Binding-site contacts:
Ligand atom OXT contacts residue GOA1 of chain 1.F at 0.3 Å (h-bond).
Ligand atom F contacts residue TRP158 of chain 1.B at 3.1 Å.
Ligand atom C contacts residue ARG116 of chain 1.B at 3.4 Å.
Ligand atom O contacts residue TRP158 of chain 1.B at 4.4 Å.
Ligand atom C contacts residue TRP158 of chain 1.B at 3.8 Å (hydrophobic).
Ligand atom O contacts residue GOA1 of chain 1.F at 0.8 Å (h-bond).
Ligand atom C contacts residue ASP112 of chain 1.B at 3.2 Å.
Ligand atom OXT contacts residue TRP158 of chain 1.B at 3.1 Å (h-bond).
Ligand atom CH3 contacts residue TYR143 of chain 1.B at 4.3 Å (hydrophobic).
Ligand atom CH3 contacts residue TRP158 of chain 1.B at 3.8 Å (hydrophobic).
Ligand atom OXT contacts residue PHE221 of chain 1.B at 4.2 Å.
Ligand atom OXT contacts residue ARG116 of chain 1.B at 3.7 Å.
Ligand atom O contacts residue ARG113 of chain 1.B at 3.9 Å.
Ligand atom CH3 contacts residue ARG116 of chain 1.B at 3.8 Å.
Ligand atom O contacts residue ILE137 of chain 1.B at 3.7 Å.
Ligand atom F contacts residue GOA1 of chain 1.F at 1.8 Å.
Ligand atom C contacts residue GOA1 of chain 1.F at 0.4 Å.
Ligand atom F contacts residue HIS157 of chain 1.B at 3.7 Å.
Ligand atom CH3 contacts residue GOA1 of chain 1.F at 0.5 Å.
Ligand atom O contacts residue ASP112 of chain 1.B at 3.3 Å (salt-bridge).
Ligand atom O contacts residue ARG116 of chain 1.B at 2.9 Å (salt-bridge).
Ligand atom OXT contacts residue ASP112 of chain 1.B at 3.7 Å.
Ligand atom C contacts residue ARG113 of chain 1.B at 4.0 Å.
Ligand atom CH3 contacts residue ASP112 of chain 1.B at 3.4 Å.
Ligand atom OXT contacts residue ARG113 of chain 1.B at 2.9 Å (salt-bridge).
Ligand atom CH3 contacts residue HIS282 of chain 1.B at 4.3 Å.
Ligand atom F contacts residue ASP112 of chain 1.B at 3.9 Å.

Sequence of chain 1.B:
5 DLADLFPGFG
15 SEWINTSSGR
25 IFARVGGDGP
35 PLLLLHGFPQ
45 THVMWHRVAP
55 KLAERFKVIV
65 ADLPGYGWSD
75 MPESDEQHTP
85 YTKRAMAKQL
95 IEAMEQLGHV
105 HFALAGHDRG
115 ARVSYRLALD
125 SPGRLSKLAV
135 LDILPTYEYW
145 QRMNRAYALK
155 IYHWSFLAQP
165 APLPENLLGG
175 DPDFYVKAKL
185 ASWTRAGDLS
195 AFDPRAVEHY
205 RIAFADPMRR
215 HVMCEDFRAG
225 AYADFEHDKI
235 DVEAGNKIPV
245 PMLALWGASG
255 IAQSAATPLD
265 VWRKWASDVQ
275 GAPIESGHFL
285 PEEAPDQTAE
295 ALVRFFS

The small molecule below binds the protein below.
Small molecule (SMILES): O=C(O)CF